Binding-site contacts:
Ligand atom C1 contacts residue ASN269 of chain 1.D at 1.4 Å.
Ligand atom O7 contacts residue GLU268 of chain 1.D at 4.2 Å.
Ligand atom C2 contacts residue ASN269 of chain 1.D at 2.5 Å.
Ligand atom O5 contacts residue GLU268 of chain 1.D at 3.1 Å (salt-bridge).
Ligand atom C6 contacts residue ASN269 of chain 1.D at 3.1 Å.
Ligand atom O3 contacts residue ASN269 of chain 1.D at 4.2 Å.
Ligand atom O4 contacts residue ASN269 of chain 1.D at 4.4 Å.
Ligand atom O5 contacts residue ASN269 of chain 1.D at 2.4 Å (h-bond).
Ligand atom C5 contacts residue ASN269 of chain 1.D at 2.9 Å.
Ligand atom C3 contacts residue ASN269 of chain 1.D at 3.3 Å.
Ligand atom C4 contacts residue ASN269 of chain 1.D at 3.0 Å.
Ligand atom C1 contacts residue GLU268 of chain 1.D at 4.0 Å.
Ligand atom C7 contacts residue ASN269 of chain 1.D at 4.4 Å.
Ligand atom N2 contacts residue ASN269 of chain 1.D at 3.6 Å.
Ligand atom C6 contacts residue GLU268 of chain 1.D at 4.0 Å.
Ligand atom O6 contacts residue GLU268 of chain 1.D at 4.5 Å.
Ligand atom C5 contacts residue GLU268 of chain 1.D at 3.9 Å.
Ligand atom O7 contacts residue ASN269 of chain 1.D at 4.4 Å.

Sequence of chain 1.D:
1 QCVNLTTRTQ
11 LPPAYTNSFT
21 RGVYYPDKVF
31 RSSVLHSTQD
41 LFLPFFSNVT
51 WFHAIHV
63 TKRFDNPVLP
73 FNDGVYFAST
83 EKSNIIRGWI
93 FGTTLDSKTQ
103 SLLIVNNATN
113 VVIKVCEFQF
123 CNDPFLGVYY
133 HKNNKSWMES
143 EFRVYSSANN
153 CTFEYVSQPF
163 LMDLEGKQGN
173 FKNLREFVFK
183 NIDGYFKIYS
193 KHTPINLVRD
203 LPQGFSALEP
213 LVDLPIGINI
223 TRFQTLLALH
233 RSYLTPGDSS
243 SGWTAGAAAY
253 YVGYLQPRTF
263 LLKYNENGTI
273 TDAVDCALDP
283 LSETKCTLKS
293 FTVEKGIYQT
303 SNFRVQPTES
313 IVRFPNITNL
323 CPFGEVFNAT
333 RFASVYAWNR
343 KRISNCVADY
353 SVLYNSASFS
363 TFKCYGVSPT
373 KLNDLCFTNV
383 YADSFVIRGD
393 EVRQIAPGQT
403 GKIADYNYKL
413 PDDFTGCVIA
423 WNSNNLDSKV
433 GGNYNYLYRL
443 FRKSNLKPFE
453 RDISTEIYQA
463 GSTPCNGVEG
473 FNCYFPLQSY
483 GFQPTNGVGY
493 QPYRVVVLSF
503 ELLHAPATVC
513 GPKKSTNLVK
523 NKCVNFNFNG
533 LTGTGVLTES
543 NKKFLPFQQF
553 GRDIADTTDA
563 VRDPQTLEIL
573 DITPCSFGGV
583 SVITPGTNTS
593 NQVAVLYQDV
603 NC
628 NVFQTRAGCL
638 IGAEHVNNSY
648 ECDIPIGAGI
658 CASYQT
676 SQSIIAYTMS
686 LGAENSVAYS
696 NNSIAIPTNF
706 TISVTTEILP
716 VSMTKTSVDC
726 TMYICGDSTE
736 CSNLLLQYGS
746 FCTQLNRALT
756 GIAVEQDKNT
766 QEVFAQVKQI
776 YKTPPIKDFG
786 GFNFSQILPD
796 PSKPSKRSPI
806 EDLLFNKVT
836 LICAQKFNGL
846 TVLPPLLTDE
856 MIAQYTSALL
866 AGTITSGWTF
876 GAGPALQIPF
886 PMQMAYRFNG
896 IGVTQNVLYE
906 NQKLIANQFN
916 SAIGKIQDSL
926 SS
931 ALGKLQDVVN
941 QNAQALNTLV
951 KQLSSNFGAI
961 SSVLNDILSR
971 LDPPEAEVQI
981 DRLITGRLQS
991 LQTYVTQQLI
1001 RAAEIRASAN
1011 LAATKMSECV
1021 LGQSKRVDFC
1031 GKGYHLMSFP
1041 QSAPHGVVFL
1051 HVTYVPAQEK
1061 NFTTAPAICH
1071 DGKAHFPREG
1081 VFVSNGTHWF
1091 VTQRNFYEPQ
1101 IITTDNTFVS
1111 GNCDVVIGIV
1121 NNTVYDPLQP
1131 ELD

The small molecule below binds the protein below.
Small molecule (SMILES): CC(=O)N[C@@H]1[C@@H](O)[C@H](O)[C@@H](CO)O[C@H]1O